A protein and the small-molecule ligand that binds it are described below.
Small molecule (SMILES): CC(=O)N[C@@H]1[C@@H](O)[C@H](O)[C@@H](CO)O[C@H]1O

Sequence of chain 2.C:
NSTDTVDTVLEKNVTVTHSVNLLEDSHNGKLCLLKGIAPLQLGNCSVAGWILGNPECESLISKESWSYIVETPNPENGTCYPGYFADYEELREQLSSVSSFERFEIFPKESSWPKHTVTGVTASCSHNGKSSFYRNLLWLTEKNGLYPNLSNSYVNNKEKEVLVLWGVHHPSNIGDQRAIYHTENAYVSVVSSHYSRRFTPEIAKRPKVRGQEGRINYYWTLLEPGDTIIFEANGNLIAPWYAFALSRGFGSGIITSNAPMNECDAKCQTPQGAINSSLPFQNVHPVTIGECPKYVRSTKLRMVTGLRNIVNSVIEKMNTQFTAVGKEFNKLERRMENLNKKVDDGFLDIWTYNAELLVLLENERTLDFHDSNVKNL

Binding-site contacts:
Ligand atom C4 contacts residue ASN329 of chain 2.C at 4.2 Å.
Ligand atom C3 contacts residue ASN329 of chain 2.C at 3.7 Å.
Ligand atom O7 contacts residue ASP318 of chain 2.C at 3.5 Å (salt-bridge).
Ligand atom N2 contacts residue ASN329 of chain 2.C at 2.8 Å (h-bond).
Ligand atom C8 contacts residue ASP318 of chain 2.C at 2.4 Å.
Ligand atom O7 contacts residue ASN329 of chain 2.C at 4.0 Å.
Ligand atom C2 contacts residue ASN329 of chain 2.C at 2.4 Å.
Ligand atom C7 contacts residue ASN329 of chain 2.C at 3.6 Å.
Ligand atom C7 contacts residue ASP318 of chain 2.C at 3.4 Å.
Ligand atom O5 contacts residue ASN329 of chain 2.C at 2.4 Å (h-bond).
Ligand atom C5 contacts residue ASN329 of chain 2.C at 3.6 Å.
Ligand atom C8 contacts residue ALA319 of chain 2.C at 3.8 Å (hydrophobic).
Ligand atom C1 contacts residue ASN329 of chain 2.C at 1.4 Å.